A small-molecule ligand and the protein it binds are described below.
Small molecule (SMILES): CC(=O)N[C@@H]1[C@@H](O)[C@H](O)[C@@H](CO)O[C@H]1O

Sequence of chain 1.C:
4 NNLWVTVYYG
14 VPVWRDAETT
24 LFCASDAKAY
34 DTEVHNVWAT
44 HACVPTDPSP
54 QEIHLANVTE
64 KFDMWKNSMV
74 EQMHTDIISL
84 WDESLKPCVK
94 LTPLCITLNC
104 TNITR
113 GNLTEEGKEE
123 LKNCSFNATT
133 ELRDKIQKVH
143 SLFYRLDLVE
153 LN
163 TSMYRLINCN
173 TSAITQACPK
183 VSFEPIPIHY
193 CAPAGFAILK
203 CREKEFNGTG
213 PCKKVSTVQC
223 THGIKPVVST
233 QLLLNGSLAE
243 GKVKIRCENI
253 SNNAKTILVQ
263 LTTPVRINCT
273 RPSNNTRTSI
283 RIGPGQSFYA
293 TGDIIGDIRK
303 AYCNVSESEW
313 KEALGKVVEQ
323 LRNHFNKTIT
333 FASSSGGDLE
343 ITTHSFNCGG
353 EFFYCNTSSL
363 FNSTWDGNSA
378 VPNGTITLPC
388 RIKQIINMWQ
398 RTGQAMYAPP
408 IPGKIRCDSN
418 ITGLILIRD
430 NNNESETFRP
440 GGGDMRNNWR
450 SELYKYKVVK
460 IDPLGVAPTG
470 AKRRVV

Binding-site contacts:
Ligand atom N2 contacts residue ALA59 of chain 1.C at 4.4 Å.
Ligand atom O5 contacts residue ASN60 of chain 1.C at 2.4 Å (h-bond).
Ligand atom C2 contacts residue ASN60 of chain 1.C at 2.4 Å.
Ligand atom C1 contacts residue ASN60 of chain 1.C at 1.4 Å.
Ligand atom C3 contacts residue ASN60 of chain 1.C at 3.8 Å.
Ligand atom O7 contacts residue ASN60 of chain 1.C at 3.2 Å (h-bond).
Ligand atom C4 contacts residue ASN60 of chain 1.C at 4.2 Å.
Ligand atom C7 contacts residue ASN60 of chain 1.C at 3.2 Å.
Ligand atom O7 contacts residue GLY16 of chain 1.D at 4.0 Å.
Ligand atom N2 contacts residue ASN60 of chain 1.C at 2.9 Å (h-bond).
Ligand atom C5 contacts residue ASN60 of chain 1.C at 3.7 Å.
Ligand atom O7 contacts residue SER17 of chain 1.D at 3.5 Å.
Ligand atom C8 contacts residue ALA59 of chain 1.C at 3.8 Å (hydrophobic).
Ligand atom C8 contacts residue SER17 of chain 1.D at 4.5 Å.
Ligand atom C8 contacts residue LEU8 of chain 1.D at 4.1 Å (hydrophobic).
Ligand atom C8 contacts residue ASN60 of chain 1.C at 4.4 Å.
Ligand atom C7 contacts residue SER17 of chain 1.D at 4.4 Å.
Ligand atom C7 contacts residue ALA59 of chain 1.C at 4.2 Å (hydrophobic).

Sequence of chain 1.D:
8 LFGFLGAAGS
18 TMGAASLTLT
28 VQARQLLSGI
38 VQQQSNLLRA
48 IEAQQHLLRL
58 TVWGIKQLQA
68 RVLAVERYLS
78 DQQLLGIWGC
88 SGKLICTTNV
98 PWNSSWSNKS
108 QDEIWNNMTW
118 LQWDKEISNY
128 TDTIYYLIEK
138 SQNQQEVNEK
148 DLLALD